Sequence of chain 2.A:
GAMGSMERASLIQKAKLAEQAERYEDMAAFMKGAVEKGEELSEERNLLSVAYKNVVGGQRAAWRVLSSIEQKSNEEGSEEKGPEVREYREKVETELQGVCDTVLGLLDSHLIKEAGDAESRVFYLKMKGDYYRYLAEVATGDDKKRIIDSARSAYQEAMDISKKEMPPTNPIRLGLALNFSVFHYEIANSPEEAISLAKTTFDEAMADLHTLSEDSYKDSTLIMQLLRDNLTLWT

A protein and the small-molecule ligand that binds it are described below.
Small molecule (SMILES): CC(C)C[C@@H](C=O)NC(=O)[C@H](CCCNC(N)=[NH2+])NC(=O)[C@H](CCC(=O)O)NC(=O)[C@H](COP(=O)(O)O)NC(=O)[C@H](CC(C)C)NC(=O)[C@H](CO)NC(=O)[C@H](CCCNC(N)=[NH2+])NC(=O)[C@@H](N)C(C)C

Binding-site contacts:
Ligand atom OE1 contacts residue LYS127 of chain 2.A at 3.3 Å.
Ligand atom O3P contacts residue TYR135 of chain 2.A at 2.7 Å (h-bond).
Ligand atom CA contacts residue LEU179 of chain 2.A at 3.5 Å (hydrophobic).
Ligand atom O2P contacts residue ARG134 of chain 2.A at 2.8 Å (salt-bridge).
Ligand atom CA contacts residue ASN231 of chain 2.A at 3.6 Å.
Ligand atom OG contacts residue TRP235 of chain 2.A at 2.9 Å (h-bond).
Ligand atom CZ contacts residue ARG65 of chain 2.A at 3.6 Å.
Ligand atom C contacts residue LEU179 of chain 2.A at 3.6 Å (hydrophobic).
Ligand atom N contacts residue GLU187 of chain 2.A at 3.1 Å (salt-bridge).
Ligand atom CD contacts residue ARG65 of chain 2.A at 3.4 Å.
Ligand atom O1P contacts residue LYS54 of chain 2.A at 2.6 Å (salt-bridge).
Ligand atom CB contacts residue GLU187 of chain 2.A at 3.5 Å.
Ligand atom O contacts residue VAL183 of chain 2.A at 3.4 Å.
Ligand atom O1P contacts residue ARG61 of chain 2.A at 2.9 Å (salt-bridge).
Ligand atom P contacts residue LYS54 of chain 2.A at 3.6 Å.
Ligand atom C contacts residue ASN231 of chain 2.A at 3.6 Å.
Ligand atom CB contacts residue ASN180 of chain 2.A at 3.3 Å.
Ligand atom OE2 contacts residue LYS127 of chain 2.A at 2.7 Å (salt-bridge).
Ligand atom CA contacts residue ASN180 of chain 2.A at 3.7 Å.
Ligand atom O contacts residue LEU179 of chain 2.A at 3.5 Å.
Ligand atom OG contacts residue GLU187 of chain 2.A at 2.6 Å (salt-bridge).
Ligand atom CA contacts residue ASN231 of chain 2.A at 3.6 Å.
Ligand atom N contacts residue ASN231 of chain 2.A at 2.8 Å (h-bond).
Ligand atom O contacts residue ASN231 of chain 2.A at 2.8 Å (h-bond).
Ligand atom CB contacts residue ASN180 of chain 2.A at 3.4 Å.
Ligand atom CD2 contacts residue LYS54 of chain 2.A at 3.7 Å.
Ligand atom CA contacts residue ASN180 of chain 2.A at 3.5 Å.
Ligand atom CG contacts residue ASN231 of chain 2.A at 3.6 Å.
Ligand atom O2P contacts residue ARG61 of chain 2.A at 2.9 Å (salt-bridge).
Ligand atom CD contacts residue LYS127 of chain 2.A at 3.4 Å.
Ligand atom OG contacts residue TYR186 of chain 2.A at 3.7 Å.
Ligand atom N contacts residue LEU179 of chain 2.A at 3.4 Å.
Ligand atom N contacts residue ASN180 of chain 2.A at 2.8 Å (h-bond).
Ligand atom C contacts residue ASN180 of chain 2.A at 3.6 Å.
Ligand atom O3P contacts residue LYS54 of chain 2.A at 3.6 Å.
Ligand atom CB contacts residue ASN231 of chain 2.A at 3.5 Å.
Ligand atom CD1 contacts residue ASP230 of chain 2.A at 3.6 Å.
Ligand atom CD1 contacts residue ASN55 of chain 2.A at 3.2 Å.
Ligand atom O3P contacts residue ARG134 of chain 2.A at 2.9 Å (salt-bridge).
Ligand atom NE contacts residue ARG65 of chain 2.A at 3.7 Å.